Sequence of chain 1.A:
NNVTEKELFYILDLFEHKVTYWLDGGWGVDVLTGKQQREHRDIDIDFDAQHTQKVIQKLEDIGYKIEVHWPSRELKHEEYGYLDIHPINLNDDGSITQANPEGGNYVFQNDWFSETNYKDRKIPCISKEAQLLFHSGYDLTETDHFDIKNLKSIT

A small-molecule ligand and the protein it binds are described below.
Small molecule (SMILES): CCC[C@@H]1C[C@@H](C(=O)N[C@@H]([C@H]2O[C@H](SC)[C@H](O)[C@@H](O)[C@H]2O)[C@@H](C)O)N(C)C1

Binding-site contacts:
Ligand atom C12 contacts residue ASP29 of chain 1.B at 3.7 Å.
Ligand atom C18 contacts residue PHE120 of chain 1.B at 3.7 Å (hydrophobic).
Ligand atom C2 contacts residue ARG79 of chain 1.B at 3.9 Å.
Ligand atom C13 contacts residue ASP29 of chain 1.B at 3.8 Å.
Ligand atom C11 contacts residue TYR145 of chain 1.A at 3.8 Å (hydrophobic).
Ligand atom C2 contacts residue ASP49 of chain 1.B at 3.4 Å.
Ligand atom C10 contacts residue TYR145 of chain 1.A at 3.8 Å (hydrophobic).
Ligand atom O7 contacts residue HIS93 of chain 1.B at 3.1 Å (h-bond).
Ligand atom C12 contacts residue PHE141 of chain 1.B at 3.7 Å (hydrophobic).
Ligand atom C17 contacts residue PHE120 of chain 1.B at 3.8 Å (hydrophobic).
Ligand atom C1 contacts residue MG1 of chain 1.G at 3.8 Å.
Ligand atom C15 contacts residue TYR145 of chain 1.A at 3.4 Å (hydrophobic).
Ligand atom O8 contacts residue TYR145 of chain 1.A at 3.6 Å.
Ligand atom N2 contacts residue TYR145 of chain 1.A at 2.9 Å (h-bond).
Ligand atom O4 contacts residue MG1 of chain 1.G at 3.0 Å.
Ligand atom O9 contacts residue TYR145 of chain 1.A at 3.1 Å (h-bond).
Ligand atom C3 contacts residue HIS93 of chain 1.B at 3.7 Å.
Ligand atom C12 contacts residue TYR145 of chain 1.A at 3.9 Å (hydrophobic).
Ligand atom O7 contacts residue ARG79 of chain 1.B at 3.2 Å (salt-bridge).
Ligand atom O4 contacts residue ARG79 of chain 1.B at 3.6 Å.
Ligand atom C15 contacts residue ASP51 of chain 1.B at 3.5 Å.
Ligand atom O6 contacts residue HIS93 of chain 1.B at 3.9 Å.
Ligand atom C3 contacts residue ASP49 of chain 1.B at 3.7 Å.
Ligand atom C16 contacts residue PHE141 of chain 1.B at 3.9 Å (hydrophobic).
Ligand atom C13 contacts residue PHE141 of chain 1.B at 3.7 Å (hydrophobic).
Ligand atom C15 contacts residue GLN105 of chain 1.B at 3.8 Å.
Ligand atom C11 contacts residue ASP29 of chain 1.B at 3.5 Å.
Ligand atom O6 contacts residue ARG79 of chain 1.B at 3.0 Å (salt-bridge).
Ligand atom C9 contacts residue PHE141 of chain 1.B at 3.6 Å (hydrophobic).
Ligand atom C14 contacts residue TYR145 of chain 1.A at 3.3 Å (hydrophobic).
Ligand atom O6 contacts residue MG1 of chain 1.G at 3.0 Å.
Ligand atom C15 contacts residue HIS93 of chain 1.B at 3.6 Å.
Ligand atom C2 contacts residue MG1 of chain 1.G at 3.4 Å.
Ligand atom C16 contacts residue ASP29 of chain 1.B at 3.6 Å.
Ligand atom O6 contacts residue ASP49 of chain 1.B at 2.6 Å (salt-bridge).
Ligand atom C14 contacts residue ASP51 of chain 1.B at 3.7 Å.
Ligand atom C13 contacts residue TYR145 of chain 1.A at 3.5 Å (hydrophobic).
Ligand atom C1 contacts residue ARG79 of chain 1.B at 3.6 Å.
Ligand atom O6 contacts residue ASP91 of chain 1.B at 3.1 Å (salt-bridge).
Ligand atom C14 contacts residue ASP29 of chain 1.B at 3.6 Å.

Sequence of chain 1.B:
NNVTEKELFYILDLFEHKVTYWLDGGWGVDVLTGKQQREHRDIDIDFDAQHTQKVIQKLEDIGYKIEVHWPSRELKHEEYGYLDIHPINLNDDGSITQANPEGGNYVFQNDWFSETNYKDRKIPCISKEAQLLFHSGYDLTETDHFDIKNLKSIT